The protein below binds the small molecule below.
Small molecule (SMILES): CC(=O)N[C@H]1[C@H](O[C@H]2[C@@H](O)[C@@H](CO)OC[C@@H]2O)O[C@H](CO)[C@@H](O[C@@H]2O[C@H](CO[C@]3(C(=O)O)C[C@H](O)[C@@H](NC(C)=O)[C@H]([C@H](O)[C@H](O)CO)O3)[C@H](O)[C@H](O)[C@H]2O)[C@@H]1O

Binding-site contacts:
Ligand atom C9 contacts residue HIS180 of chain 1.G at 3.4 Å.
Ligand atom C8 contacts residue TYR91 of chain 1.G at 3.8 Å (hydrophobic).
Ligand atom O10 contacts residue VAL132 of chain 1.G at 3.6 Å.
Ligand atom O4 contacts residue ASP187 of chain 1.G at 3.6 Å (salt-bridge).
Ligand atom C10 contacts residue VAL132 of chain 1.G at 3.8 Å (hydrophobic).
Ligand atom O4 contacts residue LYS142 of chain 1.G at 3.3 Å (salt-bridge).
Ligand atom C7 contacts residue TRP150 of chain 1.G at 3.9 Å (hydrophobic).
Ligand atom C5 contacts residue ASP187 of chain 1.G at 3.5 Å.
Ligand atom O9 contacts residue HIS180 of chain 1.G at 3.7 Å.
Ligand atom C6 contacts residue ASP187 of chain 1.G at 3.8 Å.
Ligand atom C1 contacts residue GLN223 of chain 1.G at 3.5 Å.
Ligand atom C4 contacts residue VAL132 of chain 1.G at 3.9 Å (hydrophobic).
Ligand atom C9 contacts residue LEU191 of chain 1.G at 3.4 Å (hydrophobic).
Ligand atom C5 contacts residue VAL132 of chain 1.G at 4.0 Å (hydrophobic).
Ligand atom O3 contacts residue LYS219 of chain 1.G at 3.1 Å (salt-bridge).
Ligand atom O4 contacts residue GLU222 of chain 1.G at 3.1 Å (salt-bridge).
Ligand atom C8 contacts residue TRP150 of chain 1.G at 3.9 Å (hydrophobic).
Ligand atom C3 contacts residue LYS219 of chain 1.G at 3.9 Å.
Ligand atom O10 contacts residue LYS130 of chain 1.G at 3.1 Å (salt-bridge).
Ligand atom O2 contacts residue SER190 of chain 1.G at 3.0 Å (h-bond).
Ligand atom O1A contacts residue GLN223 of chain 1.G at 2.9 Å (h-bond).
Ligand atom C4 contacts residue GLU222 of chain 1.G at 3.8 Å.
Ligand atom C10 contacts residue LYS130 of chain 1.G at 4.0 Å.
Ligand atom O8 contacts residue TRP150 of chain 1.G at 3.0 Å.
Ligand atom O10 contacts residue TRP150 of chain 1.G at 4.0 Å.
Ligand atom O8 contacts residue HIS180 of chain 1.G at 3.6 Å (h-bond).
Ligand atom N5 contacts residue VAL132 of chain 1.G at 3.1 Å (h-bond).
Ligand atom C1 contacts residue THR133 of chain 1.G at 4.0 Å.
Ligand atom O9 contacts residue ASP187 of chain 1.G at 3.4 Å (salt-bridge).
Ligand atom O1B contacts residue THR133 of chain 1.G at 4.0 Å.
Ligand atom O1A contacts residue THR133 of chain 1.G at 3.1 Å (h-bond).
Ligand atom O1B contacts residue ALA134 of chain 1.G at 3.4 Å (h-bond).
Ligand atom O9 contacts residue PRO182 of chain 1.G at 4.0 Å.
Ligand atom O1B contacts residue GLN223 of chain 1.G at 3.8 Å.
Ligand atom O4 contacts residue VAL132 of chain 1.G at 4.0 Å.
Ligand atom C4 contacts residue LYS219 of chain 1.G at 3.9 Å.
Ligand atom O8 contacts residue TYR91 of chain 1.G at 2.7 Å (h-bond).
Ligand atom O8 contacts residue GLN223 of chain 1.G at 3.7 Å.
Ligand atom C9 contacts residue ASP187 of chain 1.G at 3.9 Å.
Ligand atom C11 contacts residue LEU191 of chain 1.G at 3.4 Å (hydrophobic).

Sequence of chain 1.G:
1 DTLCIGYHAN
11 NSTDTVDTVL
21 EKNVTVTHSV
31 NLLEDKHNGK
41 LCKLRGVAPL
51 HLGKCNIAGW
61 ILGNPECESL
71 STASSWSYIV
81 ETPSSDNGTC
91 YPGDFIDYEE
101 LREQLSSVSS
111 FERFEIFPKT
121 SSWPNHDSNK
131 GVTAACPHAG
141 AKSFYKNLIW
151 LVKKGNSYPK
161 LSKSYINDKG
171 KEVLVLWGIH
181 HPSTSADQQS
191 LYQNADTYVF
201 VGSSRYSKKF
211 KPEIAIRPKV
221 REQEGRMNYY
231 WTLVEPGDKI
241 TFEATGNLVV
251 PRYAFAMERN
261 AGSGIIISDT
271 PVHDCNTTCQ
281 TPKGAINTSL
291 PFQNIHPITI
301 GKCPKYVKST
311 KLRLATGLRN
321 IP